Binding-site contacts:
Ligand atom N71 contacts residue SER582 of chain 1.A at 3.6 Å.
Ligand atom C1' contacts residue HIS579 of chain 1.A at 3.5 Å.
Ligand atom O2' contacts residue HIS579 of chain 1.A at 2.8 Å (h-bond).
Ligand atom C21 contacts residue VAL506 of chain 1.A at 3.5 Å (hydrophobic).
Ligand atom O2' contacts residue ASN580 of chain 1.A at 3.0 Å (h-bond).
Ligand atom O1P1 contacts residue ASN580 of chain 1.A at 3.2 Å.
Ligand atom N3 contacts residue ARG337 of chain 1.B at 3.8 Å.
Ligand atom N3 contacts residue VAL457 of chain 1.B at 3.4 Å.
Ligand atom O1P1 contacts residue GLN581 of chain 1.A at 3.3 Å (h-bond).
Ligand atom N11 contacts residue VAL506 of chain 1.A at 3.0 Å (h-bond).
Ligand atom O1P contacts residue VAL486 of chain 1.A at 3.3 Å.
Ligand atom N11 contacts residue VAL480 of chain 1.A at 3.5 Å (h-bond).
Ligand atom O1P contacts residue PRO566 of chain 1.A at 3.4 Å.
Ligand atom N1 contacts residue ARG337 of chain 1.B at 3.8 Å.
Ligand atom N61 contacts residue PHE508 of chain 1.A at 3.3 Å.
Ligand atom C4' contacts residue PHE568 of chain 1.A at 3.8 Å (hydrophobic).
Ligand atom O3'1 contacts residue PRO479 of chain 1.A at 3.8 Å.
Ligand atom C2' contacts residue ARG337 of chain 1.B at 3.6 Å.
Ligand atom C2 contacts residue VAL457 of chain 1.B at 3.6 Å (hydrophobic).
Ligand atom C81 contacts residue SER582 of chain 1.A at 3.3 Å.
Ligand atom N11 contacts residue LEU539 of chain 1.A at 3.8 Å.
Ligand atom C61 contacts residue LEU539 of chain 1.A at 3.7 Å (hydrophobic).
Ligand atom O2P1 contacts residue ARG337 of chain 1.B at 3.1 Å (salt-bridge).
Ligand atom O4' contacts residue PHE568 of chain 1.A at 3.2 Å.
Ligand atom C21 contacts residue VAL480 of chain 1.A at 3.2 Å (hydrophobic).
Ligand atom O2'1 contacts residue PRO479 of chain 1.A at 2.5 Å (h-bond).
Ligand atom O1P1 contacts residue SER582 of chain 1.A at 3.0 Å (h-bond).
Ligand atom N31 contacts residue PRO479 of chain 1.A at 3.5 Å.
Ligand atom N7 contacts residue THR484 of chain 1.A at 3.7 Å.
Ligand atom N3 contacts residue HIS579 of chain 1.A at 3.7 Å.
Ligand atom O2P contacts residue VAL487 of chain 1.A at 3.8 Å.
Ligand atom N61 contacts residue VAL506 of chain 1.A at 3.5 Å (h-bond).
Ligand atom C2' contacts residue HIS579 of chain 1.A at 3.6 Å.
Ligand atom C2'1 contacts residue PRO479 of chain 1.A at 3.2 Å (hydrophobic).
Ligand atom N6 contacts residue ARG462 of chain 1.B at 3.0 Å (salt-bridge).
Ligand atom O3' contacts residue ASN580 of chain 1.A at 3.4 Å (h-bond).
Ligand atom O2P contacts residue ALA481 of chain 1.A at 3.1 Å (h-bond).
Ligand atom C2 contacts residue ARG337 of chain 1.B at 3.8 Å.
Ligand atom N71 contacts residue LEU539 of chain 1.A at 3.8 Å.
Ligand atom N31 contacts residue VAL480 of chain 1.A at 3.5 Å (h-bond).

Sequence of chain 1.B:
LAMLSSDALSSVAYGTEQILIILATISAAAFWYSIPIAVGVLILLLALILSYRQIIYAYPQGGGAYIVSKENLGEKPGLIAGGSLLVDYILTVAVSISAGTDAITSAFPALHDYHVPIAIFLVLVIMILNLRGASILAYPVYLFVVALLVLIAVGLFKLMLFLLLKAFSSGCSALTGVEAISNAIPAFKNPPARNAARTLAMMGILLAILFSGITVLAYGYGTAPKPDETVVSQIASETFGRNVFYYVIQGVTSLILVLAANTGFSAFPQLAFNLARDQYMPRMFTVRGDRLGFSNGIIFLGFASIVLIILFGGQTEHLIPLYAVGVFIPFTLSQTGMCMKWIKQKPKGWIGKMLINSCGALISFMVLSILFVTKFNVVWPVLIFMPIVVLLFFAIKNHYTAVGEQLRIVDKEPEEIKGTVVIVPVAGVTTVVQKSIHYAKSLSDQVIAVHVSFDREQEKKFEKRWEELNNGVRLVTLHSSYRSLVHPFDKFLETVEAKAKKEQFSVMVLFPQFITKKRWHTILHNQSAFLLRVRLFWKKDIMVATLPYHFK

This protein binds this small molecule.
Small molecule (SMILES): Nc1ncnc2c1ncn2[C@@H]1O[C@@H]2CO[P](=O)(O)O[C@H]3[C@@H](O)[C@H](n4cnc5c(N)ncnc54)O[C@@H]3CO[P](=O)(O)O[C@H]2[C@H]1O

Sequence of chain 1.A:
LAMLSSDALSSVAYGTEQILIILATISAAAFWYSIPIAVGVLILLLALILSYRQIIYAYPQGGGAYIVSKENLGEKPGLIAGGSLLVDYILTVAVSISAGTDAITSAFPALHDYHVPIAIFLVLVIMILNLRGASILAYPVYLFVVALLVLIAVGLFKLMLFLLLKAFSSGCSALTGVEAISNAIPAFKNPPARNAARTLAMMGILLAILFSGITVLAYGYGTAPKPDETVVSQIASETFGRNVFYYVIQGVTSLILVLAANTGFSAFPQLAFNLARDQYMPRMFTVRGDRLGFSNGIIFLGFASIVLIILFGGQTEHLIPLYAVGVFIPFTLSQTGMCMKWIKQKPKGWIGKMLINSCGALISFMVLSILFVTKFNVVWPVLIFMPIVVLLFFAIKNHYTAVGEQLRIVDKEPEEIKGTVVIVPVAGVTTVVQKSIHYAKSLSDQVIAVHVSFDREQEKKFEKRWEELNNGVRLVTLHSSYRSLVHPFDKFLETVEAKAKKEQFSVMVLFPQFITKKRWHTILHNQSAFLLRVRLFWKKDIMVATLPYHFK